The small molecule below binds the protein below.
Small molecule (SMILES): CCN1Cc2cc(NC(=O)c3cnc4cc(=O)[nH]n4c3C)ccc2NCCC1=O

Sequence of chain 1.A:
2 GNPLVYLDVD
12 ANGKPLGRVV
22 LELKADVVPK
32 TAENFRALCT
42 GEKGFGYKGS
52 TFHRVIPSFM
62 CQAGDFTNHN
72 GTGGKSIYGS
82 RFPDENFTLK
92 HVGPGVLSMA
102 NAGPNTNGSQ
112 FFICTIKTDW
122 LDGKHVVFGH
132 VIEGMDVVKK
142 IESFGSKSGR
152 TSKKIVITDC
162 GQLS

Binding-site contacts:
Ligand atom C11 contacts residue HIS54 of chain 1.A at 3.6 Å.
Ligand atom C14 contacts residue ARG55 of chain 1.A at 3.8 Å.
Ligand atom C6 contacts residue GLN111 of chain 1.A at 3.5 Å.
Ligand atom O3 contacts residue ARG82 of chain 1.A at 3.0 Å (salt-bridge).
Ligand atom C3 contacts residue THR73 of chain 1.A at 3.6 Å.
Ligand atom C15 contacts residue ARG55 of chain 1.A at 3.7 Å.
Ligand atom N3 contacts residue HIS54 of chain 1.A at 3.0 Å (h-bond).
Ligand atom C12 contacts residue ARG55 of chain 1.A at 3.7 Å.
Ligand atom C5 contacts residue GLN111 of chain 1.A at 3.3 Å.
Ligand atom C1 contacts residue THR73 of chain 1.A at 3.5 Å.
Ligand atom C11 contacts residue GLY72 of chain 1.A at 3.3 Å.
Ligand atom C8 contacts residue ALA101 of chain 1.A at 3.7 Å (hydrophobic).
Ligand atom C3 contacts residue GLY74 of chain 1.A at 3.5 Å.
Ligand atom C2 contacts residue THR73 of chain 1.A at 3.4 Å.
Ligand atom N2 contacts residue GLY72 of chain 1.A at 3.1 Å (h-bond).
Ligand atom O1 contacts residue ARG55 of chain 1.A at 3.8 Å.
Ligand atom C19 contacts residue ARG82 of chain 1.A at 3.7 Å.
Ligand atom C10 contacts residue GLN63 of chain 1.A at 3.5 Å.
Ligand atom C5 contacts residue GLY72 of chain 1.A at 3.3 Å.
Ligand atom O2 contacts residue GLN63 of chain 1.A at 3.3 Å (h-bond).
Ligand atom C11 contacts residue GLN111 of chain 1.A at 3.3 Å.
Ligand atom C7 contacts residue ASN102 of chain 1.A at 3.6 Å.
Ligand atom O2 contacts residue ALA101 of chain 1.A at 3.7 Å.
Ligand atom N5 contacts residue ARG55 of chain 1.A at 3.5 Å.
Ligand atom C9 contacts residue GLN63 of chain 1.A at 3.5 Å.
Ligand atom N6 contacts residue GLY109 of chain 1.A at 3.6 Å.
Ligand atom C19 contacts residue SER81 of chain 1.A at 3.6 Å.
Ligand atom O2 contacts residue ASN102 of chain 1.A at 3.4 Å (h-bond).
Ligand atom C13 contacts residue ARG55 of chain 1.A at 3.6 Å.
Ligand atom C17 contacts residue THR107 of chain 1.A at 3.8 Å.
Ligand atom C6 contacts residue GLY72 of chain 1.A at 3.6 Å.
Ligand atom C18 contacts residue THR107 of chain 1.A at 2.7 Å.
Ligand atom C16 contacts residue ARG55 of chain 1.A at 3.5 Å.
Ligand atom C18 contacts residue GLY109 of chain 1.A at 3.8 Å.
Ligand atom N3 contacts residue GLY72 of chain 1.A at 3.3 Å.
Ligand atom C11 contacts residue GLN63 of chain 1.A at 3.3 Å.
Ligand atom C4 contacts residue GLN111 of chain 1.A at 3.7 Å.
Ligand atom C8 contacts residue ASN102 of chain 1.A at 3.5 Å.
Ligand atom N4 contacts residue ARG55 of chain 1.A at 3.8 Å.
Ligand atom N6 contacts residue THR107 of chain 1.A at 3.1 Å (h-bond).